A protein and the small-molecule ligand that binds it are described below.
Small molecule (SMILES): CSCC[C@H](NC(=O)[C@H](CO)NC(=O)[C@H](Cc1cnc[nH]1)NC(=O)[C@H](CO)NC(=O)[C@@H]1CCCN1C(=O)[C@H](COP(=O)(O)O)NC(=O)[C@H](CCCN=C(N)N)NC(=O)[C@@H]1CCCN1C(=O)[C@@H](N)CCC(=O)O)C(=O)O

Binding-site contacts:
Ligand atom CD2 contacts residue ALA150 of chain 1.A at 3.4 Å (hydrophobic).
Ligand atom N contacts residue GLU152 of chain 1.A at 3.1 Å (salt-bridge).
Ligand atom C contacts residue TYR7 of chain 1.A at 3.0 Å (hydrophobic).
Ligand atom O contacts residue THR143 of chain 1.A at 2.8 Å (h-bond).
Ligand atom O contacts residue TYR7 of chain 1.A at 3.4 Å.
Ligand atom O contacts residue TYR159 of chain 1.A at 2.7 Å (h-bond).
Ligand atom CD contacts residue TRP167 of chain 1.A at 3.3 Å (hydrophobic).
Ligand atom OXT contacts residue ASN80 of chain 1.A at 2.9 Å (h-bond).
Ligand atom CE contacts residue TYR116 of chain 1.A at 3.2 Å (hydrophobic).
Ligand atom N contacts residue TYR7 of chain 1.A at 2.9 Å (h-bond).
Ligand atom N contacts residue TYR7 of chain 1.A at 3.3 Å (h-bond).
Ligand atom N contacts residue SER77 of chain 1.A at 2.7 Å (h-bond).
Ligand atom C contacts residue TYR84 of chain 1.A at 3.3 Å (hydrophobic).
Ligand atom O contacts residue ARG62 of chain 1.A at 3.0 Å (salt-bridge).
Ligand atom OG contacts residue GLU152 of chain 1.A at 2.7 Å (salt-bridge).
Ligand atom CA contacts residue TYR99 of chain 1.A at 3.4 Å (hydrophobic).
Ligand atom OXT contacts residue LYS146 of chain 1.A at 3.0 Å (salt-bridge).
Ligand atom CB contacts residue GLU152 of chain 1.A at 3.1 Å.
Ligand atom NH1 contacts residue ASP114 of chain 1.A at 2.7 Å (salt-bridge).
Ligand atom OXT contacts residue TYR84 of chain 1.A at 3.3 Å (h-bond).
Ligand atom OG contacts residue LYS146 of chain 1.A at 2.8 Å (salt-bridge).
Ligand atom CG contacts residue TYR159 of chain 1.A at 3.3 Å (hydrophobic).
Ligand atom CB contacts residue GLN70 of chain 1.A at 3.4 Å.
Ligand atom OG contacts residue GLU76 of chain 1.A at 2.7 Å (salt-bridge).
Ligand atom O contacts residue LYS146 of chain 1.A at 3.0 Å (salt-bridge).
Ligand atom O contacts residue TRP147 of chain 1.A at 2.9 Å (h-bond).
Ligand atom NH1 contacts residue TYR99 of chain 1.A at 3.4 Å.
Ligand atom N contacts residue TYR171 of chain 1.A at 2.7 Å (h-bond).
Ligand atom N contacts residue TYR99 of chain 1.A at 2.9 Å (h-bond).
Ligand atom CD contacts residue GLN155 of chain 1.A at 3.4 Å.
Ligand atom NE contacts residue ARG156 of chain 1.A at 3.4 Å.
Ligand atom O contacts residue ILE66 of chain 1.A at 3.4 Å.
Ligand atom CA contacts residue TYR7 of chain 1.A at 3.0 Å (hydrophobic).
Ligand atom NH1 contacts residue TYR116 of chain 1.A at 3.4 Å (h-bond).
Ligand atom CA contacts residue SER77 of chain 1.A at 3.4 Å.
Ligand atom O contacts residue TYR84 of chain 1.A at 2.7 Å (h-bond).
Ligand atom OG contacts residue ARG62 of chain 1.A at 3.4 Å (salt-bridge).
Ligand atom CG contacts residue SER77 of chain 1.A at 3.4 Å.
Ligand atom O2P contacts residue ARG62 of chain 1.A at 3.2 Å (salt-bridge).
Ligand atom O contacts residue GLN155 of chain 1.A at 3.0 Å (h-bond).

Sequence of chain 1.A:
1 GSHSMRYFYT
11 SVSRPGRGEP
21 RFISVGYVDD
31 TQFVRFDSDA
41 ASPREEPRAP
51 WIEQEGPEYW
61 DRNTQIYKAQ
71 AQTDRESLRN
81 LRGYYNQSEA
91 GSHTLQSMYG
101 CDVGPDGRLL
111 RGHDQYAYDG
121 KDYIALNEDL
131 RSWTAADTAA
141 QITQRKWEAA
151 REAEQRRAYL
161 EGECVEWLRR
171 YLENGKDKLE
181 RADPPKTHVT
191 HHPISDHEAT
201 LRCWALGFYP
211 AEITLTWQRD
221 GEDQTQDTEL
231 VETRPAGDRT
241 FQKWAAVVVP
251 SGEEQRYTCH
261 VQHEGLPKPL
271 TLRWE